Binding-site contacts:
Ligand atom C contacts residue TYR52 of chain 1.A at 3.7 Å (hydrophobic).
Ligand atom O contacts residue MET355 of chain 1.A at 3.5 Å.
Ligand atom CA contacts residue PHQ1 of chain 1.I at 2.6 Å.
Ligand atom N contacts residue PHE1 of chain 1.H at 2.8 Å (h-bond).
Ligand atom CG contacts residue PRO26 of chain 1.A at 3.8 Å (hydrophobic).
Ligand atom CB contacts residue PHE1 of chain 1.H at 3.3 Å (hydrophobic).
Ligand atom CA contacts residue PHE1 of chain 1.H at 2.4 Å (hydrophobic).
Ligand atom O contacts residue LEU30 of chain 1.A at 3.9 Å.
Ligand atom CG contacts residue PHE1 of chain 1.H at 3.3 Å (hydrophobic).
Ligand atom CD contacts residue PHE1 of chain 1.H at 3.3 Å (hydrophobic).
Ligand atom CG contacts residue PHQ1 of chain 1.I at 3.7 Å.
Ligand atom CB contacts residue VAL27 of chain 1.A at 3.8 Å (hydrophobic).
Ligand atom C contacts residue PHE1 of chain 1.H at 1.4 Å (hydrophobic).
Ligand atom O contacts residue TYR52 of chain 1.A at 2.7 Å (h-bond).
Ligand atom CG contacts residue LEU189 of chain 1.A at 4.3 Å (hydrophobic).
Ligand atom N contacts residue PHQ1 of chain 1.I at 1.3 Å.
Ligand atom C contacts residue MET355 of chain 1.A at 3.9 Å (hydrophobic).
Ligand atom CB contacts residue PHQ1 of chain 1.I at 3.6 Å.
Ligand atom CB contacts residue LEU30 of chain 1.A at 4.0 Å (hydrophobic).
Ligand atom CB contacts residue PRO26 of chain 1.A at 4.3 Å (hydrophobic).
Ligand atom CD contacts residue PHQ1 of chain 1.I at 2.5 Å.
Ligand atom O contacts residue PHE1 of chain 1.H at 2.3 Å (h-bond).
Ligand atom C contacts residue PHQ1 of chain 1.I at 3.5 Å.
Ligand atom CD contacts residue LEU189 of chain 1.A at 3.8 Å (hydrophobic).

Sequence of chain 1.A:
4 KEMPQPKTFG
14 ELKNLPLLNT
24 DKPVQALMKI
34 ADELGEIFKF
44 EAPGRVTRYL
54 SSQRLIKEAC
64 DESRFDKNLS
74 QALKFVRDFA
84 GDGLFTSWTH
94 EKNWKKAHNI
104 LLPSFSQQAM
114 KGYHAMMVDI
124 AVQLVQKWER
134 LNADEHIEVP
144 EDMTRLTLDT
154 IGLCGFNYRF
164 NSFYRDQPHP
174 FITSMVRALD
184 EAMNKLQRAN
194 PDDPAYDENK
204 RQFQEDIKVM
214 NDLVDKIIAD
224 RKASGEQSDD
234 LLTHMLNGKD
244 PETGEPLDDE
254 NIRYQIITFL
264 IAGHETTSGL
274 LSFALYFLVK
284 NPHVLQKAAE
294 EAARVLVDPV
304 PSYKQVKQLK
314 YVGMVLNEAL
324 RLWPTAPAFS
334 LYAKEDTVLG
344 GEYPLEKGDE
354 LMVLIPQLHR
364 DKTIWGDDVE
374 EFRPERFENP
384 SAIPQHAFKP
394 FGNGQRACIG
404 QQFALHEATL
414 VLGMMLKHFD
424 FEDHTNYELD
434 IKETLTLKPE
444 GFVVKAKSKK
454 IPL

This protein binds this small molecule.
Small molecule (SMILES): O=C(O)[C@@H]1CCCN1